The small molecule below binds the protein below.
Small molecule (SMILES): CCNC(=O)CCc1ccc2n1[B-](F)(F)n1c(C)cc(C)c1C2

Binding-site contacts:
Ligand atom N2 contacts residue GLY94 of chain 2.A at 4.0 Å.
Ligand atom C9 contacts residue GLN97 of chain 2.A at 3.9 Å.
Ligand atom C2 contacts residue ILE156 of chain 1.A at 4.0 Å (hydrophobic).
Ligand atom C8 contacts residue GLN93 of chain 2.A at 3.8 Å.
Ligand atom C8 contacts residue GLN97 of chain 2.A at 4.1 Å.
Ligand atom C15 contacts residue LEU86 of chain 2.A at 4.0 Å (hydrophobic).
Ligand atom F1 contacts residue PHE559 of chain 1.A at 3.2 Å.
Ligand atom N1 contacts residue PRO560 of chain 1.A at 4.0 Å.
Ligand atom C15 contacts residue GLY94 of chain 2.A at 4.1 Å.
Ligand atom C10 contacts residue GLY94 of chain 2.A at 4.2 Å.
Ligand atom F1 contacts residue ARG558 of chain 1.A at 4.2 Å.
Ligand atom C5 contacts residue PHE559 of chain 1.A at 3.7 Å (hydrophobic).
Ligand atom B1 contacts residue PRO560 of chain 1.A at 4.2 Å.
Ligand atom C10 contacts residue GLN93 of chain 2.A at 4.1 Å.
Ligand atom O1 contacts residue VAL586 of chain 1.A at 4.2 Å.
Ligand atom C1 contacts residue GLY124 of chain 1.A at 4.2 Å.
Ligand atom C3 contacts residue ILE156 of chain 1.A at 3.6 Å (hydrophobic).
Ligand atom C9 contacts residue GLY94 of chain 2.A at 4.1 Å.
Ligand atom C5 contacts residue GLN530 of chain 1.A at 3.9 Å.
Ligand atom C7 contacts residue GLN93 of chain 2.A at 3.9 Å.
Ligand atom C3 contacts residue NJ51 of chain 1.C at 4.3 Å.
Ligand atom B1 contacts residue PHE559 of chain 1.A at 3.8 Å.
Ligand atom C4 contacts residue PRO560 of chain 1.A at 4.0 Å (hydrophobic).
Ligand atom C3 contacts residue PRO560 of chain 1.A at 4.2 Å (hydrophobic).
Ligand atom C1 contacts residue ILE156 of chain 1.A at 3.8 Å (hydrophobic).
Ligand atom C7 contacts residue GLN97 of chain 2.A at 4.1 Å.
Ligand atom C9 contacts residue GLN93 of chain 2.A at 3.5 Å.
Ligand atom C16 contacts residue LEU86 of chain 2.A at 3.8 Å (hydrophobic).
Ligand atom O1 contacts residue ARG558 of chain 1.A at 3.6 Å.
Ligand atom C13 contacts residue VAL586 of chain 1.A at 4.0 Å (hydrophobic).
Ligand atom C5 contacts residue PRO560 of chain 1.A at 4.2 Å (hydrophobic).
Ligand atom C14 contacts residue VAL586 of chain 1.A at 4.3 Å (hydrophobic).
Ligand atom C6 contacts residue PRO560 of chain 1.A at 4.0 Å (hydrophobic).
Ligand atom F1 contacts residue PRO560 of chain 1.A at 3.2 Å.
Ligand atom C2 contacts residue PRO560 of chain 1.A at 4.2 Å (hydrophobic).
Ligand atom C7 contacts residue PRO560 of chain 1.A at 4.2 Å (hydrophobic).
Ligand atom C1 contacts residue ILE126 of chain 1.A at 3.4 Å (hydrophobic).
Ligand atom F2 contacts residue PHE559 of chain 1.A at 3.1 Å.
Ligand atom C5 contacts residue TYR532 of chain 1.A at 4.1 Å (hydrophobic).
Ligand atom C12 contacts residue VAL586 of chain 1.A at 4.2 Å (hydrophobic).

Sequence of chain 1.A:
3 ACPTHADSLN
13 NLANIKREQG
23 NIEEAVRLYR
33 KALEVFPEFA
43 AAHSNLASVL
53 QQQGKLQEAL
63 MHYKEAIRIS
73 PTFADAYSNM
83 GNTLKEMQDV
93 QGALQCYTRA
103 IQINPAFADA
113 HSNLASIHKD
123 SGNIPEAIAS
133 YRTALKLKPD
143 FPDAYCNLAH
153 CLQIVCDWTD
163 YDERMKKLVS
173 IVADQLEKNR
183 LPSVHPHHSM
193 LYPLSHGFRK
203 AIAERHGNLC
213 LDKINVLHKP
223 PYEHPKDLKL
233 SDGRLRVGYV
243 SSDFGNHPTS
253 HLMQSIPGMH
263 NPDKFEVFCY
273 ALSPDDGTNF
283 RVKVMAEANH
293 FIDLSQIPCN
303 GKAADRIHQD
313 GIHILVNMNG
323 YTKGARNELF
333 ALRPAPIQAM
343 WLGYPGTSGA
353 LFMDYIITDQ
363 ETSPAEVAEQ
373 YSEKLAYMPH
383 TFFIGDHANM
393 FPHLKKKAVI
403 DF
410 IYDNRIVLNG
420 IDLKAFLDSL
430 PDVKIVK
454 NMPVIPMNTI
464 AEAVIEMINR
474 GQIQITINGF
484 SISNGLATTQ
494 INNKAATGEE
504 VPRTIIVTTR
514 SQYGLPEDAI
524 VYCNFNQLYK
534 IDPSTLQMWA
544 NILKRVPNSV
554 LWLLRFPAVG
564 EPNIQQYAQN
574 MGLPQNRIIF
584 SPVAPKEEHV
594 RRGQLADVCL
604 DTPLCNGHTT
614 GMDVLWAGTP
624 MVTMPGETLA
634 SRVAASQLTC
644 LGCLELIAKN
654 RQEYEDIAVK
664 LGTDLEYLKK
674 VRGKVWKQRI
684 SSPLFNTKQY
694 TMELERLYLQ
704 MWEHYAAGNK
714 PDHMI

Sequence of chain 2.A:
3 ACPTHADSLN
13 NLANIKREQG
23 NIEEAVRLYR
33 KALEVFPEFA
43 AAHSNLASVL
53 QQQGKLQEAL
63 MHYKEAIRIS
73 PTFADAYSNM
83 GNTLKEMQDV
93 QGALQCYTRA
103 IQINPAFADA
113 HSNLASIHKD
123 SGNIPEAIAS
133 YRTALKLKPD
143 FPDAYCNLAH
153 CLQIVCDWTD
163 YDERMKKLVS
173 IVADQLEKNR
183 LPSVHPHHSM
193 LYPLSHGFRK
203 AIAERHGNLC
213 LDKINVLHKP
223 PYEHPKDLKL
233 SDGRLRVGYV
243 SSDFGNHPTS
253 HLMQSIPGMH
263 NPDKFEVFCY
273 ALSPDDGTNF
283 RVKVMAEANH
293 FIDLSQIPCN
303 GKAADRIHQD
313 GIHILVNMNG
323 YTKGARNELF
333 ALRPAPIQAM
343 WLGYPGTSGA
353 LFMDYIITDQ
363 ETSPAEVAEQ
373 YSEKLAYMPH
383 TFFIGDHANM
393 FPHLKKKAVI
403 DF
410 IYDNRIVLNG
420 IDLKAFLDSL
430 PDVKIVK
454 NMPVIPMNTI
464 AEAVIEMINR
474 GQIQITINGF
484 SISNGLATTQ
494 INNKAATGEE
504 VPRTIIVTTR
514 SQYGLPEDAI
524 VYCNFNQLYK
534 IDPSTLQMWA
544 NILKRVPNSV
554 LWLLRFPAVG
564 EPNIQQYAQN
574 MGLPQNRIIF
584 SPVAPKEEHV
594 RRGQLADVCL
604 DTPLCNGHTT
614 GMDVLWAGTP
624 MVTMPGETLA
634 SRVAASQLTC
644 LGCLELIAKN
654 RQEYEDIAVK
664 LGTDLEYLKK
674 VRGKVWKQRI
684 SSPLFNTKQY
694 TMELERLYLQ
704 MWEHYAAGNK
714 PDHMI